Binding-site contacts:
Ligand atom N7 contacts residue HIS630 of chain 41.A at 4.1 Å.
Ligand atom N7 contacts residue PRO421 of chain 41.A at 4.2 Å.
Ligand atom N6 contacts residue SER632 of chain 41.A at 3.3 Å (h-bond).
Ligand atom C5 contacts residue PRO421 of chain 41.A at 4.1 Å (hydrophobic).
Ligand atom N3 contacts residue PRO631 of chain 41.A at 3.6 Å.
Ligand atom C4 contacts residue PRO421 of chain 41.A at 4.3 Å (hydrophobic).
Ligand atom C2 contacts residue VAL420 of chain 41.A at 4.3 Å (hydrophobic).
Ligand atom C6 contacts residue SER632 of chain 41.A at 3.9 Å.
Ligand atom O2P contacts residue ASP626 of chain 50.A at 4.2 Å.
Ligand atom N6 contacts residue VAL420 of chain 41.A at 4.0 Å.
Ligand atom N9 contacts residue HIS630 of chain 41.A at 4.2 Å.
Ligand atom C2 contacts residue PRO631 of chain 41.A at 3.3 Å (hydrophobic).
Ligand atom C1' contacts residue PRO631 of chain 41.A at 4.3 Å (hydrophobic).
Ligand atom O1P contacts residue LYS641 of chain 50.A at 4.0 Å.
Ligand atom N1 contacts residue PHE638 of chain 41.A at 4.3 Å.
Ligand atom N1 contacts residue GLY639 of chain 41.A at 3.1 Å (h-bond).
Ligand atom C2' contacts residue HIS630 of chain 41.A at 3.2 Å.
Ligand atom C8 contacts residue PRO421 of chain 41.A at 4.3 Å (hydrophobic).
Ligand atom N1 contacts residue PRO421 of chain 41.A at 4.3 Å.
Ligand atom N7 contacts residue SER632 of chain 41.A at 4.1 Å.
Ligand atom C6 contacts residue PRO421 of chain 41.A at 4.1 Å (hydrophobic).
Ligand atom C3' contacts residue HIS630 of chain 41.A at 4.4 Å.
Ligand atom C2 contacts residue GLY639 of chain 41.A at 3.1 Å.
Ligand atom N1 contacts residue VAL420 of chain 41.A at 3.7 Å.
Ligand atom C6 contacts residue GLY639 of chain 41.A at 3.8 Å.
Ligand atom C8 contacts residue HIS630 of chain 41.A at 3.3 Å.
Ligand atom N6 contacts residue GLY637 of chain 41.A at 3.7 Å.
Ligand atom C2 contacts residue PRO421 of chain 41.A at 4.5 Å (hydrophobic).
Ligand atom C5 contacts residue PRO631 of chain 41.A at 4.2 Å (hydrophobic).
Ligand atom N3 contacts residue GLY639 of chain 41.A at 4.3 Å.
Ligand atom C6 contacts residue VAL420 of chain 41.A at 4.0 Å (hydrophobic).
Ligand atom C6 contacts residue PRO631 of chain 41.A at 3.9 Å (hydrophobic).
Ligand atom C1' contacts residue HIS630 of chain 41.A at 4.0 Å.
Ligand atom C4 contacts residue PRO631 of chain 41.A at 4.0 Å (hydrophobic).
Ligand atom C5 contacts residue SER632 of chain 41.A at 4.1 Å.
Ligand atom N1 contacts residue PRO631 of chain 41.A at 3.5 Å (h-bond).
Ligand atom N6 contacts residue PHE638 of chain 41.A at 3.9 Å.
Ligand atom N6 contacts residue GLY639 of chain 41.A at 3.6 Å (h-bond).
Ligand atom N7 contacts residue ASN609 of chain 41.A at 3.8 Å.
Ligand atom N9 contacts residue PRO421 of chain 41.A at 4.4 Å.

Sequence of chain 41.A:
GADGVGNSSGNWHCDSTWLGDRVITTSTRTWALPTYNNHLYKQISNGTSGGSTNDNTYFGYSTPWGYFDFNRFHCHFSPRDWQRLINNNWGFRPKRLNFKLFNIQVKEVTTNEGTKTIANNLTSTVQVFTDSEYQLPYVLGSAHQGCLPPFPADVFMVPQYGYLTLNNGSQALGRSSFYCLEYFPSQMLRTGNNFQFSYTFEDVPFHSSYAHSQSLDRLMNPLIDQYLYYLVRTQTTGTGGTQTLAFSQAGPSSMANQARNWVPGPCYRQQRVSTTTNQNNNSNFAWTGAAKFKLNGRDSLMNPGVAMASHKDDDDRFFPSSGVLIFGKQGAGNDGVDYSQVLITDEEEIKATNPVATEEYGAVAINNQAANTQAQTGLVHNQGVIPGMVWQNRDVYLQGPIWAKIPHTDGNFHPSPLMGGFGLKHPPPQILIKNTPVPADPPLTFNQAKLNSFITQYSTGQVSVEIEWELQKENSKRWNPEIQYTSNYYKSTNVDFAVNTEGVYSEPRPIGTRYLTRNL

The protein below binds the small molecule below.
Small molecule (SMILES): Nc1ncnc2c1ncn2[C@H]1C[C@H](O)[C@@H](COP(=O)(O)O)O1

Sequence of chain 50.A:
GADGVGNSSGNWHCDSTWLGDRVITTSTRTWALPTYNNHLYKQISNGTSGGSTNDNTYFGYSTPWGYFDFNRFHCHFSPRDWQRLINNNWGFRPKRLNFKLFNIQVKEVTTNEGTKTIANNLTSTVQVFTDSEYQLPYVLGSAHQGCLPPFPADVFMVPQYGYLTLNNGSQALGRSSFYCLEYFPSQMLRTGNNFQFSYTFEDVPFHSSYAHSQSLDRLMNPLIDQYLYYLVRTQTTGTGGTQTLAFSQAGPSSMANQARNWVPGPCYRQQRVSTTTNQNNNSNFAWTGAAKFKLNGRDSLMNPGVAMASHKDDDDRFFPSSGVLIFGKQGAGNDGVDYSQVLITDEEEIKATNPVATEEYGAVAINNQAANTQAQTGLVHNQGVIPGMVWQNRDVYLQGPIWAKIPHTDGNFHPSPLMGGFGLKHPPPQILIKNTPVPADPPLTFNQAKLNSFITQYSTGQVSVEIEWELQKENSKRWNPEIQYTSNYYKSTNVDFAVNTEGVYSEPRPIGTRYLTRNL